Binding-site contacts:
Ligand atom O4 contacts residue LYS110 of chain 1.A at 3.5 Å.
Ligand atom OAN contacts residue MET87 of chain 1.A at 3.5 Å.
Ligand atom OAN contacts residue ARG41 of chain 1.A at 2.8 Å (salt-bridge).
Ligand atom CAK contacts residue LYS110 of chain 1.A at 3.7 Å.
Ligand atom C6 contacts residue GLY89 of chain 1.A at 3.9 Å.
Ligand atom CAU contacts residue LYS90 of chain 1.A at 3.5 Å.
Ligand atom OAM contacts residue MET87 of chain 1.A at 3.5 Å.
Ligand atom O7 contacts residue GLN88 of chain 1.A at 3.9 Å.
Ligand atom O1 contacts residue LYS90 of chain 1.A at 3.5 Å (salt-bridge).
Ligand atom C6 contacts residue LYS90 of chain 1.A at 3.6 Å.
Ligand atom C4 contacts residue GLY89 of chain 1.A at 3.6 Å.
Ligand atom OAM contacts residue GLY89 of chain 1.A at 3.6 Å (h-bond).
Ligand atom C3 contacts residue TRP131 of chain 1.A at 3.8 Å (hydrophobic).
Ligand atom C7 contacts residue GLN88 of chain 1.A at 3.5 Å.
Ligand atom CAL contacts residue GLY89 of chain 1.A at 3.5 Å.
Ligand atom O6 contacts residue GLU107 of chain 1.A at 3.3 Å.
Ligand atom O3 contacts residue SO41 of chain 1.E at 2.5 Å (h-bond).
Ligand atom O4 contacts residue TRP131 of chain 1.A at 3.8 Å.
Ligand atom C6 contacts residue ARG41 of chain 1.A at 3.2 Å.
Ligand atom CAL contacts residue ARG41 of chain 1.A at 3.9 Å.
Ligand atom C6 contacts residue GLU107 of chain 1.A at 3.8 Å.
Ligand atom OAM contacts residue GLN88 of chain 1.A at 2.9 Å (h-bond).
Ligand atom OAN contacts residue GLN88 of chain 1.A at 3.4 Å (h-bond).
Ligand atom CAL contacts residue GLN88 of chain 1.A at 3.5 Å.
Ligand atom O6 contacts residue ARG41 of chain 1.A at 2.8 Å (salt-bridge).
Ligand atom C3 contacts residue SO41 of chain 1.E at 3.6 Å.
Ligand atom O5 contacts residue LYS90 of chain 1.A at 3.5 Å.
Ligand atom N2 contacts residue GLY89 of chain 1.A at 2.9 Å (h-bond).
Ligand atom C8 contacts residue GLY89 of chain 1.A at 3.2 Å.
Ligand atom OAN contacts residue GLY89 of chain 1.A at 3.0 Å (h-bond).
Ligand atom C7 contacts residue GLY89 of chain 1.A at 3.5 Å.
Ligand atom CAK contacts residue GLU107 of chain 1.A at 3.8 Å.
Ligand atom O3 contacts residue GLN88 of chain 1.A at 3.1 Å (h-bond).
Ligand atom C8 contacts residue GLN88 of chain 1.A at 3.5 Å.
Ligand atom N2 contacts residue GLN88 of chain 1.A at 3.7 Å.
Ligand atom C8 contacts residue LEU92 of chain 1.A at 3.8 Å (hydrophobic).
Ligand atom O3 contacts residue LYS110 of chain 1.A at 3.1 Å (salt-bridge).
Ligand atom O5 contacts residue GLY89 of chain 1.A at 3.4 Å (h-bond).
Ligand atom C5 contacts residue GLY89 of chain 1.A at 3.8 Å.
Ligand atom OAM contacts residue LYS110 of chain 1.A at 2.9 Å (salt-bridge).

Sequence of chain 1.A:
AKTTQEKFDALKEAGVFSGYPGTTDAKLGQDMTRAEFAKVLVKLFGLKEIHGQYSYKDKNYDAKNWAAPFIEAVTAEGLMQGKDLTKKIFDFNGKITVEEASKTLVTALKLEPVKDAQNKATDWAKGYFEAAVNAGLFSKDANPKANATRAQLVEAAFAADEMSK

A small-molecule ligand and the protein it binds are described below.
Small molecule (SMILES): CO[C@@H]1O[C@@H]2CO[C@](C)(C(=O)O)O[C@H]2[C@H](O)[C@@H]1NC(C)=O